The protein below binds the small molecule below.
Small molecule (SMILES): CC(=O)N[C@@H]1[C@@H](O)[C@H](O)[C@@H](CO)O[C@H]1O

Binding-site contacts:
Ligand atom O5 contacts residue ASN568 of chain 1.B at 2.4 Å (h-bond).
Ligand atom C5 contacts residue ASN568 of chain 1.B at 3.7 Å.
Ligand atom O6 contacts residue THR570 of chain 1.B at 3.7 Å.
Ligand atom C7 contacts residue ASN568 of chain 1.B at 3.4 Å.
Ligand atom C2 contacts residue ASN568 of chain 1.B at 2.5 Å.
Ligand atom C1 contacts residue ASN568 of chain 1.B at 1.4 Å.
Ligand atom N2 contacts residue THR621 of chain 1.B at 4.5 Å.
Ligand atom C8 contacts residue THR621 of chain 1.B at 4.0 Å.
Ligand atom C4 contacts residue ASN568 of chain 1.B at 4.2 Å.
Ligand atom C6 contacts residue THR570 of chain 1.B at 3.9 Å.
Ligand atom C1 contacts residue THR619 of chain 1.B at 4.0 Å.
Ligand atom C5 contacts residue THR619 of chain 1.B at 4.2 Å.
Ligand atom O5 contacts residue THR570 of chain 1.B at 4.2 Å.
Ligand atom N2 contacts residue ASN568 of chain 1.B at 3.0 Å (h-bond).
Ligand atom O5 contacts residue THR619 of chain 1.B at 4.0 Å.
Ligand atom C5 contacts residue THR570 of chain 1.B at 4.4 Å.
Ligand atom C3 contacts residue ASN568 of chain 1.B at 3.8 Å.
Ligand atom O7 contacts residue ASN568 of chain 1.B at 3.6 Å (h-bond).

Sequence of chain 1.B:
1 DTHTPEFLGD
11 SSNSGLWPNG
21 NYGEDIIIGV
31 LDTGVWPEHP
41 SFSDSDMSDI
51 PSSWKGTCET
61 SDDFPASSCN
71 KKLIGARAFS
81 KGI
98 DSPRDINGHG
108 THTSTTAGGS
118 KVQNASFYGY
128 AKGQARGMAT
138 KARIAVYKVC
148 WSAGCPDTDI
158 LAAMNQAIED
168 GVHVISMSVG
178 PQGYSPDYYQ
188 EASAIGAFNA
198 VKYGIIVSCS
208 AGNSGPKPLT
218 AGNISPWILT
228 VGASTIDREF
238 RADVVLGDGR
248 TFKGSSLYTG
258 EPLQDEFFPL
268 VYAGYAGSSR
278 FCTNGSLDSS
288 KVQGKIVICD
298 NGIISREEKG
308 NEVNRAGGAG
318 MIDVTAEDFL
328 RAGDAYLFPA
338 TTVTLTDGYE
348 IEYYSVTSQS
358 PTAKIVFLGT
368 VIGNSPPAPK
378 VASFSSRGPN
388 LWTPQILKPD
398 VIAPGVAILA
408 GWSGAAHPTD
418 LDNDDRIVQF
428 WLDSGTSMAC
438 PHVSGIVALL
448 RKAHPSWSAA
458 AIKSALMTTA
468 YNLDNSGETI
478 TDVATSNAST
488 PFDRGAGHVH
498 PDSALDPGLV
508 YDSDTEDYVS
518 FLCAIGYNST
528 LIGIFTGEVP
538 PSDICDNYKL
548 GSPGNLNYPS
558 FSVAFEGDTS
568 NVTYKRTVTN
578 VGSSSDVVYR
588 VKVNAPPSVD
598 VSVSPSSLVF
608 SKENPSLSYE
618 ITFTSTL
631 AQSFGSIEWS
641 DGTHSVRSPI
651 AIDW